A protein and the small-molecule ligand that binds it are described below.
Small molecule (SMILES): CCc1[nH]c2nc(Sc3cccnc3)nc(OC)c2c1C=O

Binding-site contacts:
Ligand atom O20 contacts residue ALA105 of chain 1.C at 3.8 Å.
Ligand atom N2 contacts residue ASP59 of chain 1.C at 2.8 Å (salt-bridge).
Ligand atom C22 contacts residue THR152 of chain 1.C at 4.0 Å.
Ligand atom C3 contacts residue THR152 of chain 1.C at 3.8 Å.
Ligand atom C1 contacts residue ASP59 of chain 1.C at 3.7 Å.
Ligand atom C16 contacts residue GLU36 of chain 1.C at 3.2 Å.
Ligand atom N2 contacts residue THR152 of chain 1.C at 3.6 Å.
Ligand atom C12 contacts residue GLY63 of chain 1.C at 3.6 Å.
Ligand atom C3 contacts residue ASP59 of chain 1.C at 3.6 Å.
Ligand atom C8 contacts residue MET64 of chain 1.C at 4.0 Å (hydrophobic).
Ligand atom N9 contacts residue THR152 of chain 1.C at 3.6 Å (h-bond).
Ligand atom O17 contacts residue MET64 of chain 1.C at 4.0 Å.
Ligand atom C5 contacts residue ASN32 of chain 1.C at 3.5 Å.
Ligand atom S10 contacts residue GLY63 of chain 1.C at 3.8 Å.
Ligand atom C22 contacts residue VAL57 of chain 1.C at 3.6 Å (hydrophobic).
Ligand atom C22 contacts residue ASP59 of chain 1.C at 3.2 Å.
Ligand atom C11 contacts residue GLU36 of chain 1.C at 3.5 Å.
Ligand atom C1 contacts residue ASN32 of chain 1.C at 3.9 Å.
Ligand atom C18 contacts residue ILE79 of chain 1.C at 3.8 Å (hydrophobic).
Ligand atom C21 contacts residue VAL154 of chain 1.C at 4.0 Å (hydrophobic).
Ligand atom N7 contacts residue MET64 of chain 1.C at 3.7 Å.
Ligand atom O20 contacts residue ASN32 of chain 1.C at 3.9 Å.
Ligand atom C14 contacts residue ARG62 of chain 1.C at 3.9 Å.
Ligand atom C12 contacts residue PRO65 of chain 1.C at 3.5 Å (hydrophobic).
Ligand atom C16 contacts residue ARG62 of chain 1.C at 3.7 Å.
Ligand atom C21 contacts residue ASP59 of chain 1.C at 4.0 Å.
Ligand atom C21 contacts residue ILE29 of chain 1.C at 3.4 Å (hydrophobic).
Ligand atom C22 contacts residue ILE29 of chain 1.C at 4.0 Å (hydrophobic).
Ligand atom C19 contacts residue ASN32 of chain 1.C at 3.2 Å.
Ligand atom C15 contacts residue ARG62 of chain 1.C at 3.6 Å.
Ligand atom N13 contacts residue PRO65 of chain 1.C at 3.5 Å.
Ligand atom C4 contacts residue MET64 of chain 1.C at 4.0 Å (hydrophobic).
Ligand atom O20 contacts residue PHE80 of chain 1.C at 4.0 Å.
Ligand atom C6 contacts residue MET64 of chain 1.C at 3.6 Å (hydrophobic).
Ligand atom S10 contacts residue GLU36 of chain 1.C at 3.4 Å.
Ligand atom C18 contacts residue HIS101 of chain 1.C at 3.5 Å.
Ligand atom C18 contacts residue GLY102 of chain 1.C at 4.0 Å.
Ligand atom C1 contacts residue THR152 of chain 1.C at 4.0 Å.
Ligand atom C11 contacts residue ARG62 of chain 1.C at 4.0 Å.
Ligand atom N9 contacts residue ASP59 of chain 1.C at 3.9 Å.

Sequence of chain 1.C:
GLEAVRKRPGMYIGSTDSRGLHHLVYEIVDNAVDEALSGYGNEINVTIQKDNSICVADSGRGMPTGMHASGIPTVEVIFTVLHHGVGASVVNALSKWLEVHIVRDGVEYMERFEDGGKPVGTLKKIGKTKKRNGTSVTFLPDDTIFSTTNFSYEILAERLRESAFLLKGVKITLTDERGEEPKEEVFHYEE